Sequence of chain 2.A:
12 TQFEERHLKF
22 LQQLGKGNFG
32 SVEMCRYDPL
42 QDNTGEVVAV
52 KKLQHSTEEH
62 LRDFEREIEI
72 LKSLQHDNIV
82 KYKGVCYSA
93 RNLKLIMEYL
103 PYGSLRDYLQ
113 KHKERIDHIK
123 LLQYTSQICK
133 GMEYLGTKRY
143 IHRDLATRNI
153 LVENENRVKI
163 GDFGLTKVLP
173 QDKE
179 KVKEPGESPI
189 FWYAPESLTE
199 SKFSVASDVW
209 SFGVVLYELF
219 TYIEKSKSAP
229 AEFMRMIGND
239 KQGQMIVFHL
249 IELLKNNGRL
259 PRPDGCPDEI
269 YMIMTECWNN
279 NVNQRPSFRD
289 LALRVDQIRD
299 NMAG

Binding-site contacts:
Ligand atom C22 contacts residue TRP190 of chain 2.C at 3.8 Å (hydrophobic).
Ligand atom O1 contacts residue TYR191 of chain 2.C at 3.3 Å (h-bond).
Ligand atom C13 contacts residue LEU252 of chain 2.A at 3.8 Å (hydrophobic).
Ligand atom N1 contacts residue PHE189 of chain 2.C at 2.8 Å (h-bond).
Ligand atom C22 contacts residue PHE189 of chain 2.C at 3.4 Å (hydrophobic).
Ligand atom C16 contacts residue GLY256 of chain 2.C at 3.7 Å.
Ligand atom C3 contacts residue LEU196 of chain 2.C at 3.8 Å (hydrophobic).
Ligand atom C18 contacts residue PHE189 of chain 2.C at 3.6 Å (hydrophobic).
Ligand atom C18 contacts residue LEU248 of chain 2.C at 3.9 Å (hydrophobic).
Ligand atom O1 contacts residue TRP190 of chain 2.C at 3.4 Å.
Ligand atom C11 contacts residue LYS253 of chain 2.A at 3.7 Å.
Ligand atom N7 contacts residue TYR191 of chain 2.C at 2.8 Å (h-bond).
Ligand atom C7 contacts residue ILE249 of chain 2.A at 3.6 Å (hydrophobic).
Ligand atom C5 contacts residue PHE189 of chain 2.C at 3.3 Å (hydrophobic).
Ligand atom C8 contacts residue LEU252 of chain 2.A at 3.7 Å (hydrophobic).
Ligand atom O1 contacts residue TRP208 of chain 2.C at 3.2 Å (h-bond).
Ligand atom C25 contacts residue TRP208 of chain 2.C at 3.9 Å (hydrophobic).
Ligand atom C19 contacts residue LEU248 of chain 2.C at 3.8 Å (hydrophobic).
Ligand atom C20 contacts residue LEU251 of chain 2.C at 3.7 Å (hydrophobic).
Ligand atom C3 contacts residue MET234 of chain 2.A at 3.5 Å (hydrophobic).
Ligand atom C14 contacts residue GLY256 of chain 2.C at 3.5 Å.
Ligand atom C1 contacts residue PHE189 of chain 2.C at 3.6 Å (hydrophobic).
Ligand atom S1 contacts residue TYR191 of chain 2.C at 3.7 Å.
Ligand atom C19 contacts residue LEU252 of chain 2.A at 3.8 Å (hydrophobic).
Ligand atom C2 contacts residue PHE189 of chain 2.C at 3.8 Å (hydrophobic).
Ligand atom N2 contacts residue LEU196 of chain 2.C at 3.8 Å.
Ligand atom C19 contacts residue LEU251 of chain 2.C at 3.7 Å (hydrophobic).
Ligand atom C5 contacts residue TYR191 of chain 2.C at 3.8 Å (hydrophobic).
Ligand atom C26 contacts residue PRO193 of chain 2.C at 3.7 Å (hydrophobic).
Ligand atom N4 contacts residue ILE249 of chain 2.A at 3.6 Å.
Ligand atom C21 contacts residue TRP190 of chain 2.C at 3.5 Å (hydrophobic).
Ligand atom C19 contacts residue TRP190 of chain 2.C at 3.6 Å (hydrophobic).
Ligand atom C23 contacts residue TYR191 of chain 2.C at 3.8 Å (hydrophobic).
Ligand atom O2 contacts residue TRP208 of chain 2.C at 3.6 Å.
Ligand atom C26 contacts residue TYR191 of chain 2.C at 3.6 Å (hydrophobic).
Ligand atom C6 contacts residue ILE249 of chain 2.A at 3.9 Å (hydrophobic).
Ligand atom C20 contacts residue TRP190 of chain 2.C at 3.5 Å (hydrophobic).
Ligand atom N7 contacts residue TRP208 of chain 2.C at 3.5 Å.
Ligand atom S1 contacts residue TRP208 of chain 2.C at 3.8 Å.
Ligand atom C17 contacts residue PHE189 of chain 2.C at 3.4 Å (hydrophobic).

The small molecule below binds the protein below.
Small molecule (SMILES): Cc1cnc(Nc2ccc(N3CCN(C)CC3)cc2)nc1Nc1cccc(S(=O)(=O)NC(C)(C)C)c1

Sequence of chain 2.C:
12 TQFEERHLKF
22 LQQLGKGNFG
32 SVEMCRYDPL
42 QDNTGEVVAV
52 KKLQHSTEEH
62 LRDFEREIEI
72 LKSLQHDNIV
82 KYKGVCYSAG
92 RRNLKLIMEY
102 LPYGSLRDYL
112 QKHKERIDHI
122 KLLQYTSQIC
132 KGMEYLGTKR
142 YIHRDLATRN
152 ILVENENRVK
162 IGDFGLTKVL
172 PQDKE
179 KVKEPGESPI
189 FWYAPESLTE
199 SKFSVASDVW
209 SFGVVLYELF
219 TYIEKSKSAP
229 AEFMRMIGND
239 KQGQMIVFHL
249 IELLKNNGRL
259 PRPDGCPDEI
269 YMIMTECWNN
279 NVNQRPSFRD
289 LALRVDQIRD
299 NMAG